Sequence of chain 1.B:
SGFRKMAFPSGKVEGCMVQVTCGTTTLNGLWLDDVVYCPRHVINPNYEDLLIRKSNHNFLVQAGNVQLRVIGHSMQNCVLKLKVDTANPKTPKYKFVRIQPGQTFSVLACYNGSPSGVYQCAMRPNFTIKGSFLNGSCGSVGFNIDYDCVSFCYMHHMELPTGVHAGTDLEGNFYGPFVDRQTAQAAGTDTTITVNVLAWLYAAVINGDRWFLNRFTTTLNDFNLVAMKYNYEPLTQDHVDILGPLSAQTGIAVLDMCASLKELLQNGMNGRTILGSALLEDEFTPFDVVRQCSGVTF

Sequence of chain 1.A:
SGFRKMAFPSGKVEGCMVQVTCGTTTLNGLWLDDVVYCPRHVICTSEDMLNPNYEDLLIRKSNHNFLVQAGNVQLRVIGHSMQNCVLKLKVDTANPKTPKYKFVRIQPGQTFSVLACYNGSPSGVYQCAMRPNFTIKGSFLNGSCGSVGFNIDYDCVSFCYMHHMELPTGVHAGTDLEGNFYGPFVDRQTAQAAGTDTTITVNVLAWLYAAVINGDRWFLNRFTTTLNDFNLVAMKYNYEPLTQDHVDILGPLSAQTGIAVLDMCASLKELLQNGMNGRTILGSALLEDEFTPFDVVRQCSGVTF

Binding-site contacts:
Ligand atom O1 contacts residue GLU166 of chain 1.B at 3.0 Å (salt-bridge).
Ligand atom C19 contacts residue ASN142 of chain 1.B at 3.9 Å.
Ligand atom CL contacts residue HIS41 of chain 1.B at 3.4 Å.
Ligand atom C17 contacts residue LEU141 of chain 1.B at 3.8 Å (hydrophobic).
Ligand atom C8 contacts residue MET165 of chain 1.B at 3.6 Å (hydrophobic).
Ligand atom C17 contacts residue ASN142 of chain 1.B at 3.9 Å.
Ligand atom C12 contacts residue CYS145 of chain 1.B at 3.6 Å (hydrophobic).
Ligand atom C16 contacts residue PHE140 of chain 1.B at 3.5 Å (hydrophobic).
Ligand atom C12 contacts residue ASN142 of chain 1.B at 3.6 Å.
Ligand atom O1 contacts residue MET165 of chain 1.B at 3.4 Å.
Ligand atom C16 contacts residue HIS163 of chain 1.B at 3.8 Å.
Ligand atom C16 contacts residue LEU141 of chain 1.B at 3.8 Å (hydrophobic).
Ligand atom C18 contacts residue LEU141 of chain 1.B at 3.7 Å (hydrophobic).
Ligand atom C4 contacts residue DMS1 of chain 1.P at 3.7 Å.
Ligand atom N1 contacts residue DMS1 of chain 1.P at 3.9 Å.
Ligand atom C3 contacts residue DMS1 of chain 1.P at 3.7 Å.
Ligand atom N3 contacts residue HIS163 of chain 1.B at 2.7 Å (h-bond).
Ligand atom C6 contacts residue ARG188 of chain 1.B at 3.5 Å.
Ligand atom C7 contacts residue MET165 of chain 1.B at 3.7 Å (hydrophobic).
Ligand atom CL contacts residue MET165 of chain 1.B at 3.8 Å.
Ligand atom C3 contacts residue GLN189 of chain 1.B at 3.5 Å.
Ligand atom CL contacts residue HIS164 of chain 1.B at 3.7 Å.
Ligand atom C5 contacts residue ARG188 of chain 1.B at 3.8 Å.
Ligand atom C5 contacts residue DMS1 of chain 1.P at 3.8 Å.
Ligand atom C contacts residue GLU166 of chain 1.B at 4.0 Å.
Ligand atom C16 contacts residue GLU166 of chain 1.B at 3.6 Å.
Ligand atom C8 contacts residue HIS164 of chain 1.B at 3.5 Å.
Ligand atom C15 contacts residue CYS145 of chain 1.B at 3.9 Å (hydrophobic).
Ligand atom C18 contacts residue GLU166 of chain 1.B at 3.5 Å.
Ligand atom CL contacts residue ASP187 of chain 1.B at 3.5 Å.
Ligand atom C18 contacts residue PHE140 of chain 1.B at 3.6 Å (hydrophobic).
Ligand atom C15 contacts residue HIS163 of chain 1.B at 3.3 Å.
Ligand atom C2 contacts residue GLN189 of chain 1.B at 3.6 Å.
Ligand atom N3 contacts residue GLU166 of chain 1.B at 3.8 Å.
Ligand atom C15 contacts residue GLU166 of chain 1.B at 3.6 Å.
Ligand atom N3 contacts residue SER144 of chain 1.B at 3.7 Å.
Ligand atom C5 contacts residue GLN189 of chain 1.B at 3.9 Å.
Ligand atom C17 contacts residue GLU166 of chain 1.B at 3.8 Å.
Ligand atom C18 contacts residue ASN142 of chain 1.B at 3.7 Å.
Ligand atom C15 contacts residue MET165 of chain 1.B at 3.8 Å (hydrophobic).

This protein binds this small molecule.
Small molecule (SMILES): CNC(=O)CN1Cc2ccc(Cl)cc2[C@@]2(CCN(c3cncc4ccccc34)C2=O)C1